This small molecule binds to this protein.
Small molecule (SMILES): CC[C@H](C)[C@H](NC(=O)[C@@H](NC(=O)[C@H](CC1=CN=C2CC=CC=C12)NC(C)=O)C(C)C)C(=O)N1CCC[C@H]1C(N)=O

Sequence of chain 1.A:
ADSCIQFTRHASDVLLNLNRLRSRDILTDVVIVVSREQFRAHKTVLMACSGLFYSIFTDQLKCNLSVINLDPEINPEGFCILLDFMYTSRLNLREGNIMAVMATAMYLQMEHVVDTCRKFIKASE

Binding-site contacts:
Ligand atom CG contacts residue PHE10 of chain 2.A at 3.9 Å (hydrophobic).
Ligand atom CA contacts residue EDO1 of chain 2.J at 3.9 Å.
Ligand atom CD1 contacts residue PHE10 of chain 2.A at 3.7 Å (hydrophobic).
Ligand atom CD1 contacts residue THR119 of chain 1.A at 3.1 Å.
Ligand atom CZ2 contacts residue THR119 of chain 1.A at 3.6 Å.
Ligand atom CE3 contacts residue ILE8 of chain 2.A at 3.6 Å (hydrophobic).
Ligand atom CE3 contacts residue PHE10 of chain 2.A at 3.7 Å (hydrophobic).
Ligand atom C contacts residue GLN9 of chain 2.A at 3.5 Å.
Ligand atom CD contacts residue CYS7 of chain 2.A at 3.4 Å (hydrophobic).
Ligand atom NE1 contacts residue THR119 of chain 1.A at 2.4 Å (h-bond).
Ligand atom CG contacts residue ARG93 of chain 1.A at 3.8 Å.
Ligand atom O contacts residue ILE8 of chain 2.A at 3.6 Å.
Ligand atom CD2 contacts residue PHE10 of chain 2.A at 3.7 Å (hydrophobic).
Ligand atom CB contacts residue GLN9 of chain 2.A at 3.7 Å.
Ligand atom C contacts residue EDO1 of chain 2.J at 3.6 Å.
Ligand atom O contacts residue GLN9 of chain 2.A at 3.9 Å.
Ligand atom CG contacts residue CYS7 of chain 2.A at 3.8 Å (hydrophobic).
Ligand atom CH2 contacts residue PHE88 of chain 1.A at 3.6 Å (hydrophobic).
Ligand atom CA contacts residue GLN9 of chain 2.A at 3.3 Å.
Ligand atom CB contacts residue ARG93 of chain 1.A at 3.9 Å.
Ligand atom CE2 contacts residue PHE10 of chain 2.A at 3.4 Å (hydrophobic).
Ligand atom CA contacts residue PHE10 of chain 2.A at 3.8 Å (hydrophobic).
Ligand atom O contacts residue PHE10 of chain 2.A at 3.3 Å.
Ligand atom C contacts residue EDO1 of chain 2.J at 3.8 Å.
Ligand atom CG1 contacts residue THR11 of chain 2.A at 3.8 Å.
Ligand atom O contacts residue THR11 of chain 2.A at 3.1 Å (h-bond).
Ligand atom CZ3 contacts residue PHE10 of chain 2.A at 3.9 Å (hydrophobic).
Ligand atom C contacts residue PHE10 of chain 2.A at 3.7 Å (hydrophobic).
Ligand atom CD2 contacts residue THR119 of chain 1.A at 3.9 Å.
Ligand atom CZ3 contacts residue PHE88 of chain 1.A at 3.9 Å (hydrophobic).
Ligand atom CE2 contacts residue THR119 of chain 1.A at 3.0 Å.
Ligand atom CB contacts residue EDO1 of chain 2.J at 3.7 Å.
Ligand atom N contacts residue GLN9 of chain 2.A at 2.9 Å (h-bond).
Ligand atom CD1 contacts residue EDO1 of chain 2.J at 3.8 Å.
Ligand atom O contacts residue GLN9 of chain 2.A at 2.9 Å (h-bond).
Ligand atom N contacts residue EDO1 of chain 2.J at 3.7 Å.
Ligand atom CE3 contacts residue GLN9 of chain 2.A at 3.7 Å.
Ligand atom O contacts residue EDO1 of chain 2.J at 3.6 Å.
Ligand atom CG2 contacts residue GLN9 of chain 2.A at 3.8 Å.
Ligand atom NE1 contacts residue PHE10 of chain 2.A at 3.4 Å.

Sequence of chain 2.A:
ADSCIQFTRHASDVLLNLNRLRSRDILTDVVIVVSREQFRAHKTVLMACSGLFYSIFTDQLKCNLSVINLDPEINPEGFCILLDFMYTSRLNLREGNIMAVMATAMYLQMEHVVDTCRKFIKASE